Binding-site contacts:
Ligand atom O7 contacts residue GLY237 of chain 3.A at 3.2 Å (h-bond).
Ligand atom C4 contacts residue GLY237 of chain 3.A at 4.2 Å.
Ligand atom O6 contacts residue ASN241 of chain 3.A at 3.9 Å.
Ligand atom C5 contacts residue ASN241 of chain 3.A at 3.6 Å.
Ligand atom O5 contacts residue ASN241 of chain 3.A at 2.4 Å (h-bond).
Ligand atom C3 contacts residue ASN241 of chain 3.A at 3.8 Å.
Ligand atom C1 contacts residue ARG239 of chain 3.A at 4.5 Å.
Ligand atom C2 contacts residue GLY237 of chain 3.A at 3.6 Å.
Ligand atom N2 contacts residue GLY237 of chain 3.A at 4.3 Å.
Ligand atom O5 contacts residue ARG239 of chain 3.A at 3.9 Å.
Ligand atom C4 contacts residue ASN241 of chain 3.A at 4.3 Å.
Ligand atom O3 contacts residue GLY237 of chain 3.A at 3.1 Å (h-bond).
Ligand atom C6 contacts residue VAL283 of chain 3.A at 3.9 Å (hydrophobic).
Ligand atom C3 contacts residue GLY237 of chain 3.A at 3.8 Å.
Ligand atom C2 contacts residue ASN241 of chain 3.A at 2.5 Å.
Ligand atom C7 contacts residue ASN241 of chain 3.A at 4.1 Å.
Ligand atom N2 contacts residue ASN241 of chain 3.A at 3.0 Å (h-bond).
Ligand atom O6 contacts residue VAL283 of chain 3.A at 4.3 Å.
Ligand atom C1 contacts residue ASN241 of chain 3.A at 1.4 Å.
Ligand atom O3 contacts residue LYS238 of chain 3.A at 3.4 Å (salt-bridge).
Ligand atom C7 contacts residue GLY237 of chain 3.A at 4.1 Å.
Ligand atom O4 contacts residue LYS238 of chain 3.A at 4.0 Å.
Ligand atom C4 contacts residue LYS238 of chain 3.A at 4.4 Å.

The small molecule below binds the protein below.
Small molecule (SMILES): CC(=O)N[C@@H]1[C@@H](O)[C@H](O)[C@@H](CO)O[C@H]1O

Sequence of chain 3.A:
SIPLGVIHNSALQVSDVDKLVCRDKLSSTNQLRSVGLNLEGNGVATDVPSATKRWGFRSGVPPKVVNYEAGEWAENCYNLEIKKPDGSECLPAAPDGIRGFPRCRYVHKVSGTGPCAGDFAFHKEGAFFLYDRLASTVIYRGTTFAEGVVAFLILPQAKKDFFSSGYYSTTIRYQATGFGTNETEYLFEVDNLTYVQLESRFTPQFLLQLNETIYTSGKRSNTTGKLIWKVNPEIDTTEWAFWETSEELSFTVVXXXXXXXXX